This small molecule binds to this protein.
Small molecule (SMILES): CC(=O)N[C@H]1[C@H](O[C@H]2[C@H](O)[C@@H](NC(C)=O)CO[C@@H]2CO)O[C@H](CO)[C@@H](O[C@@H]2O[C@H](CO)[C@@H](O)[C@H](O[C@H]3O[C@H](CO)[C@@H](O)[C@H](O)[C@@H]3O[C@H]3O[C@H](CO)[C@@H](O)[C@H](O)[C@@H]3O)[C@@H]2O)[C@@H]1O

Sequence of chain 1.F:
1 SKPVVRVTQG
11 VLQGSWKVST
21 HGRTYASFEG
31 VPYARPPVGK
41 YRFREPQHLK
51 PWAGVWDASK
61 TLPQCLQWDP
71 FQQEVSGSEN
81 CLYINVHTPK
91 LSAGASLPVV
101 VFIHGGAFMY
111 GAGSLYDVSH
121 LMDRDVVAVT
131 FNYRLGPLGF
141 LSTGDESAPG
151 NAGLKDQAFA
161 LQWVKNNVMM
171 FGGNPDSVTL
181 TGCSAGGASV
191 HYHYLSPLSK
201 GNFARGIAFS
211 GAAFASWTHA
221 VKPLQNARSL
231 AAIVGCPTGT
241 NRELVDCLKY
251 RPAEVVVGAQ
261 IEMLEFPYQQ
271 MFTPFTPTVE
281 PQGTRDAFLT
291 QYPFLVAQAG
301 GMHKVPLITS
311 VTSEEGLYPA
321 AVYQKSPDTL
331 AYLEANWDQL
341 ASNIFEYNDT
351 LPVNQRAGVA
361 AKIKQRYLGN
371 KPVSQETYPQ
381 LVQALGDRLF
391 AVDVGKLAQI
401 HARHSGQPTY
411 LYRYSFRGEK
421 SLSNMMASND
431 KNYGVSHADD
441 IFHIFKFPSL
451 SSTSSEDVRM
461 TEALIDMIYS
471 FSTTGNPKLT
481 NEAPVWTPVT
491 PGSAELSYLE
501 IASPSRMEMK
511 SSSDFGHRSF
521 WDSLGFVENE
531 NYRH

Binding-site contacts:
Ligand atom C6 contacts residue SER229 of chain 1.F at 3.8 Å.
Ligand atom O4 contacts residue ARG228 of chain 1.F at 4.0 Å.
Ligand atom O5 contacts residue LEU264 of chain 1.F at 3.8 Å.
Ligand atom O7 contacts residue ASP349 of chain 1.F at 3.1 Å (salt-bridge).
Ligand atom N2 contacts residue ASN348 of chain 1.F at 3.0 Å (h-bond).
Ligand atom C5 contacts residue GLU265 of chain 1.F at 3.8 Å.
Ligand atom C5 contacts residue ASN348 of chain 1.F at 3.6 Å.
Ligand atom O4 contacts residue LEU264 of chain 1.F at 4.0 Å.
Ligand atom C8 contacts residue PRO274 of chain 1.F at 3.9 Å (hydrophobic).
Ligand atom C7 contacts residue ASN348 of chain 1.F at 3.3 Å.
Ligand atom C3 contacts residue LEU264 of chain 1.F at 3.7 Å (hydrophobic).
Ligand atom O3 contacts residue GLN225 of chain 1.F at 3.8 Å.
Ligand atom O6 contacts residue SER229 of chain 1.F at 3.5 Å.
Ligand atom O5 contacts residue ARG356 of chain 1.F at 3.5 Å (salt-bridge).
Ligand atom C1 contacts residue ASP349 of chain 1.F at 3.6 Å.
Ligand atom O5 contacts residue GLN225 of chain 1.F at 3.9 Å.
Ligand atom C1 contacts residue ASN348 of chain 1.F at 1.4 Å.
Ligand atom C8 contacts residue LEU264 of chain 1.F at 3.7 Å (hydrophobic).
Ligand atom N2 contacts residue LEU264 of chain 1.F at 3.0 Å (h-bond).
Ligand atom O5 contacts residue ASP349 of chain 1.F at 3.8 Å.
Ligand atom C2 contacts residue LEU264 of chain 1.F at 3.9 Å (hydrophobic).
Ligand atom C2 contacts residue ASN348 of chain 1.F at 2.5 Å.
Ligand atom C2 contacts residue ASP349 of chain 1.F at 3.8 Å.
Ligand atom C1 contacts residue GLN225 of chain 1.F at 3.6 Å.
Ligand atom O7 contacts residue ASN348 of chain 1.F at 3.1 Å (h-bond).
Ligand atom O6 contacts residue SER229 of chain 1.F at 3.6 Å.
Ligand atom O4 contacts residue THR238 of chain 1.F at 2.9 Å (h-bond).
Ligand atom C6 contacts residue ALA232 of chain 1.F at 3.8 Å (hydrophobic).
Ligand atom C4 contacts residue THR238 of chain 1.F at 3.9 Å.
Ligand atom O3 contacts residue LEU264 of chain 1.F at 3.9 Å.
Ligand atom C8 contacts residue GLU265 of chain 1.F at 3.9 Å.
Ligand atom O3 contacts residue THR238 of chain 1.F at 3.6 Å (h-bond).
Ligand atom C7 contacts residue LEU264 of chain 1.F at 3.9 Å (hydrophobic).
Ligand atom C6 contacts residue ARG356 of chain 1.F at 3.6 Å.
Ligand atom O5 contacts residue ASN348 of chain 1.F at 2.3 Å (h-bond).
Ligand atom O7 contacts residue ASN226 of chain 1.F at 3.8 Å.
Ligand atom C5 contacts residue ARG356 of chain 1.F at 3.8 Å.
Ligand atom C3 contacts residue ASN348 of chain 1.F at 3.8 Å.
Ligand atom C6 contacts residue ARG228 of chain 1.F at 3.5 Å.
Ligand atom O4 contacts residue ALA232 of chain 1.F at 4.0 Å.